Binding-site contacts:
Ligand atom O contacts residue HIS142 of chain 1.A at 3.7 Å.
Ligand atom N contacts residue ALA113 of chain 1.A at 3.5 Å (h-bond).
Ligand atom CD1 contacts residue ASN111 of chain 1.A at 3.7 Å.
Ligand atom N contacts residue GLU143 of chain 1.A at 3.0 Å (salt-bridge).
Ligand atom CG2 contacts residue LEU202 of chain 1.A at 3.5 Å (hydrophobic).
Ligand atom N contacts residue ASN112 of chain 1.A at 3.1 Å (h-bond).
Ligand atom O contacts residue ARG203 of chain 1.A at 2.8 Å (salt-bridge).
Ligand atom O contacts residue HIS231 of chain 1.A at 2.7 Å (h-bond).
Ligand atom CG2 contacts residue LEU133 of chain 1.A at 3.7 Å (hydrophobic).
Ligand atom CA contacts residue GLU143 of chain 1.A at 3.6 Å.
Ligand atom O contacts residue GLU143 of chain 1.A at 3.3 Å (salt-bridge).
Ligand atom N contacts residue HIS231 of chain 1.A at 3.4 Å (h-bond).
Ligand atom CA contacts residue HIS231 of chain 1.A at 3.5 Å.
Ligand atom C contacts residue ASN112 of chain 1.A at 3.7 Å.
Ligand atom N contacts residue ALA113 of chain 1.A at 3.0 Å (h-bond).
Ligand atom CD1 contacts residue HIS142 of chain 1.A at 3.6 Å.
Ligand atom O contacts residue ASN112 of chain 1.A at 2.9 Å (h-bond).
Ligand atom CG2 contacts residue ASN112 of chain 1.A at 3.0 Å.
Ligand atom CB contacts residue PHE114 of chain 1.A at 3.5 Å (hydrophobic).
Ligand atom CA contacts residue ASN112 of chain 1.A at 3.4 Å.
Ligand atom O contacts residue CD1 of chain 1.F at 2.4 Å.
Ligand atom C contacts residue HIS231 of chain 1.A at 3.6 Å.
Ligand atom CA contacts residue ASP226 of chain 1.A at 3.5 Å.
Ligand atom CB contacts residue GLU143 of chain 1.A at 3.0 Å.
Ligand atom CA contacts residue CD1 of chain 1.F at 3.6 Å.
Ligand atom C contacts residue ALA113 of chain 1.A at 3.8 Å (hydrophobic).
Ligand atom O contacts residue HIS231 of chain 1.A at 3.6 Å.
Ligand atom O contacts residue GLU166 of chain 1.A at 3.4 Å (salt-bridge).
Ligand atom CB contacts residue ALA113 of chain 1.A at 3.7 Å (hydrophobic).
Ligand atom N contacts residue TYR110 of chain 1.A at 3.7 Å.
Ligand atom CA contacts residue ALA113 of chain 1.A at 3.8 Å (hydrophobic).
Ligand atom CB contacts residue CD1 of chain 1.F at 3.5 Å.
Ligand atom CA contacts residue GLU143 of chain 1.A at 3.5 Å.
Ligand atom C contacts residue HIS231 of chain 1.A at 3.6 Å.
Ligand atom CA contacts residue ASN112 of chain 1.A at 3.8 Å.
Ligand atom N contacts residue ASN112 of chain 1.A at 3.5 Å (h-bond).
Ligand atom CG1 contacts residue ASN112 of chain 1.A at 3.6 Å.
Ligand atom C contacts residue GLU143 of chain 1.A at 3.0 Å.
Ligand atom C contacts residue CD1 of chain 1.F at 3.0 Å.
Ligand atom N contacts residue PHE114 of chain 1.A at 3.5 Å.

A small-molecule ligand and the protein it binds are described below.
Small molecule (SMILES): CC[C@H](C)[C@H](NC(=O)[C@H](C)NC(=O)CN)C(=O)N[C@H](C(=O)NCC=O)[C@@H](C)CC

Sequence of chain 1.A:
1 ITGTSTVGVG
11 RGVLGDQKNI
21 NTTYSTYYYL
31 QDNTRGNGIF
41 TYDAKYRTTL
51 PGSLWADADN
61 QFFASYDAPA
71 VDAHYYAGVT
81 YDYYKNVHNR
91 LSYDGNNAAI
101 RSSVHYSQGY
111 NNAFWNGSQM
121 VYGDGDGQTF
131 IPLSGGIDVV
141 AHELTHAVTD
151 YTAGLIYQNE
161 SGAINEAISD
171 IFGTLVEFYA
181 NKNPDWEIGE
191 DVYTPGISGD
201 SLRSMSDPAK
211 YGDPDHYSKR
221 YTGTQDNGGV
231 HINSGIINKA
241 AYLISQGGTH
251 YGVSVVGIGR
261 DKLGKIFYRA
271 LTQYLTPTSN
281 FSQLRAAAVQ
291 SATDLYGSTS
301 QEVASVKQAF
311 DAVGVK